Binding-site contacts:
Ligand atom O4 contacts residue LYS124 of chain 1.A at 3.2 Å (salt-bridge).
Ligand atom C2 contacts residue TYR153 of chain 1.A at 3.8 Å (hydrophobic).
Ligand atom O6 contacts residue ILE348 of chain 1.C at 4.5 Å.
Ligand atom O1 contacts residue TYR181 of chain 1.A at 3.5 Å (h-bond).
Ligand atom O6 contacts residue ASP209 of chain 1.A at 4.2 Å.
Ligand atom O6 contacts residue ASN293 of chain 1.A at 4.2 Å.
Ligand atom C6 contacts residue ILE210 of chain 1.A at 4.0 Å (hydrophobic).
Ligand atom C1 contacts residue TYR181 of chain 1.A at 3.7 Å (hydrophobic).
Ligand atom O6 contacts residue TYR181 of chain 1.A at 3.8 Å.
Ligand atom C6 contacts residue TRP185 of chain 1.A at 4.1 Å (hydrophobic).
Ligand atom O6 contacts residue ILE210 of chain 1.A at 3.4 Å.
Ligand atom O4 contacts residue NAI1 of chain 1.F at 3.4 Å.
Ligand atom C2 contacts residue HIS213 of chain 1.A at 4.2 Å.
Ligand atom O3 contacts residue LYS124 of chain 1.A at 2.9 Å (salt-bridge).
Ligand atom O1 contacts residue TYR355 of chain 1.A at 4.2 Å.
Ligand atom C1 contacts residue GLN183 of chain 1.A at 3.7 Å.
Ligand atom C3 contacts residue LYS124 of chain 1.A at 3.9 Å.
Ligand atom C4 contacts residue ARG196 of chain 1.A at 3.6 Å.
Ligand atom O1 contacts residue LEU351 of chain 1.C at 3.8 Å.
Ligand atom O3 contacts residue NAI1 of chain 1.F at 4.2 Å.
Ligand atom O3 contacts residue HIS213 of chain 1.A at 2.8 Å (h-bond).
Ligand atom O5 contacts residue PHE33 of chain 1.A at 3.6 Å.
Ligand atom C1 contacts residue ILE348 of chain 1.C at 4.2 Å (hydrophobic).
Ligand atom C4 contacts residue ASP209 of chain 1.A at 3.5 Å.
Ligand atom O6 contacts residue GLN183 of chain 1.A at 2.9 Å (h-bond).
Ligand atom O5 contacts residue ILE348 of chain 1.C at 4.5 Å.
Ligand atom O4 contacts residue ARG196 of chain 1.A at 2.5 Å (salt-bridge).
Ligand atom C2 contacts residue TYR181 of chain 1.A at 3.4 Å (hydrophobic).
Ligand atom C6 contacts residue ASP209 of chain 1.A at 3.3 Å.
Ligand atom C6 contacts residue GLN183 of chain 1.A at 3.5 Å.
Ligand atom O3 contacts residue ASP209 of chain 1.A at 4.1 Å.
Ligand atom C5 contacts residue ARG196 of chain 1.A at 3.8 Å.
Ligand atom C1 contacts residue TYR153 of chain 1.A at 4.4 Å (hydrophobic).
Ligand atom C4 contacts residue LYS124 of chain 1.A at 3.8 Å.
Ligand atom O4 contacts residue ASP209 of chain 1.A at 2.8 Å (salt-bridge).
Ligand atom C5 contacts residue ASP209 of chain 1.A at 3.8 Å.
Ligand atom C3 contacts residue HIS213 of chain 1.A at 4.0 Å.
Ligand atom C1 contacts residue ASN293 of chain 1.A at 4.0 Å.
Ligand atom O1 contacts residue TYR153 of chain 1.A at 2.6 Å (h-bond).
Ligand atom C1 contacts residue LEU351 of chain 1.C at 4.2 Å (hydrophobic).

This protein binds this small molecule.
Small molecule (SMILES): O[C@@H]1[C@@H](O)[C@@H]2OC[C@@H](O2)[C@H]1O

Sequence of chain 1.A:
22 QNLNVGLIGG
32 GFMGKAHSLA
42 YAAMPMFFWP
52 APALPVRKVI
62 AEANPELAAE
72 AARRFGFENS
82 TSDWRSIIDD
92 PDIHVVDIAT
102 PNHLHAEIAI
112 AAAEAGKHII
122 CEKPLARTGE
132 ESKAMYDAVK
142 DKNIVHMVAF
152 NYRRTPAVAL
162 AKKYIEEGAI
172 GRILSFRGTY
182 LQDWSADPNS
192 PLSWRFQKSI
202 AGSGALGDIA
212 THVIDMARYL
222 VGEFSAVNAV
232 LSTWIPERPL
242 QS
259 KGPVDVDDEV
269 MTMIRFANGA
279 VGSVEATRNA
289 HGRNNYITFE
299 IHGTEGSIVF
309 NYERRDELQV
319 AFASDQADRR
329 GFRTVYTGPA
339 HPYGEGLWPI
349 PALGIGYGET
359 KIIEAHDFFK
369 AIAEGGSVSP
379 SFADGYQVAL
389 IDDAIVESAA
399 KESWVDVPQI

Sequence of chain 1.C:
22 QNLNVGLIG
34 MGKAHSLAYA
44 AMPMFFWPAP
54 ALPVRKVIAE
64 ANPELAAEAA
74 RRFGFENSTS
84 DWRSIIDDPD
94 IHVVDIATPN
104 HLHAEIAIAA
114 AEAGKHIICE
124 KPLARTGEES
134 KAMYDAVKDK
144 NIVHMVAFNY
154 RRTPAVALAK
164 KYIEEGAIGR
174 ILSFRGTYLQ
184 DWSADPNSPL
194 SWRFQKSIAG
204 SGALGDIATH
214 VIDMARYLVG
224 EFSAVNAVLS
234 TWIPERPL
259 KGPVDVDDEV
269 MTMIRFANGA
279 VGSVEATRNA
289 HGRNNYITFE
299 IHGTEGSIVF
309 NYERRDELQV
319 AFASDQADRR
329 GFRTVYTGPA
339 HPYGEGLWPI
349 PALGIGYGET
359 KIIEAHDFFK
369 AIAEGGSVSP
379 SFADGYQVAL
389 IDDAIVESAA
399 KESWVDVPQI